Sequence of chain 1.A:
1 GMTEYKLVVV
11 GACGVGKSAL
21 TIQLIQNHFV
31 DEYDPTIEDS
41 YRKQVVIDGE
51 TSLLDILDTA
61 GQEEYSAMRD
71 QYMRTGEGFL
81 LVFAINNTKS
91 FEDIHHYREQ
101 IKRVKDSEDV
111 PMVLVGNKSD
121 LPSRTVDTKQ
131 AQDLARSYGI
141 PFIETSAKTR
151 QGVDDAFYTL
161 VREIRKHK

Binding-site contacts:
Ligand atom N2 contacts residue ARG69 of chain 1.A at 3.6 Å.
Ligand atom C18 contacts residue ARG103 of chain 1.A at 3.5 Å.
Ligand atom C7 contacts residue TYR97 of chain 1.A at 3.8 Å (hydrophobic).
Ligand atom N5 contacts residue TYR97 of chain 1.A at 3.3 Å (h-bond).
Ligand atom C21 contacts residue GLU64 of chain 1.A at 3.4 Å.
Ligand atom C11 contacts residue TYR97 of chain 1.A at 3.7 Å (hydrophobic).
Ligand atom C12 contacts residue GLY11 of chain 1.A at 3.7 Å.
Ligand atom C22 contacts residue GLN100 of chain 1.A at 3.7 Å.
Ligand atom O1 contacts residue THR59 of chain 1.A at 3.6 Å (h-bond).
Ligand atom C6 contacts residue TYR97 of chain 1.A at 3.6 Å (hydrophobic).
Ligand atom C contacts residue CYS13 of chain 1.A at 1.6 Å (hydrophobic).
Ligand atom C4 contacts residue GLU63 of chain 1.A at 3.7 Å.
Ligand atom N2 contacts residue TYR65 of chain 1.A at 3.5 Å.
Ligand atom C4 contacts residue ALA60 of chain 1.A at 3.6 Å (hydrophobic).
Ligand atom N3 contacts residue ASP70 of chain 1.A at 2.9 Å (salt-bridge).
Ligand atom C19 contacts residue ARG103 of chain 1.A at 3.8 Å.
Ligand atom N3 contacts residue TYR65 of chain 1.A at 3.7 Å.
Ligand atom C18 contacts residue ASP70 of chain 1.A at 3.5 Å.
Ligand atom C13 contacts residue ALA60 of chain 1.A at 3.5 Å (hydrophobic).
Ligand atom C16 contacts residue GLN100 of chain 1.A at 3.7 Å.
Ligand atom N3 contacts residue SER66 of chain 1.A at 3.8 Å.
Ligand atom C14 contacts residue GLY11 of chain 1.A at 3.1 Å.
Ligand atom C1 contacts residue PRO35 of chain 1.A at 3.6 Å (hydrophobic).
Ligand atom C17 contacts residue GLN100 of chain 1.A at 3.6 Å.
Ligand atom N2 contacts residue SER66 of chain 1.A at 3.3 Å (h-bond).
Ligand atom C5 contacts residue TYR97 of chain 1.A at 3.3 Å (hydrophobic).
Ligand atom C2 contacts residue CYS13 of chain 1.A at 3.2 Å (hydrophobic).
Ligand atom N3 contacts residue ARG103 of chain 1.A at 3.7 Å.
Ligand atom C23 contacts residue TYR97 of chain 1.A at 3.7 Å (hydrophobic).
Ligand atom C21 contacts residue ARG69 of chain 1.A at 3.3 Å.
Ligand atom C12 contacts residue THR59 of chain 1.A at 3.4 Å.
Ligand atom C4 contacts residue GLN62 of chain 1.A at 3.4 Å.
Ligand atom N2 contacts residue GLU64 of chain 1.A at 3.7 Å.
Ligand atom CL contacts residue MET73 of chain 1.A at 3.8 Å.
Ligand atom O contacts residue GDP1 of chain 1.D at 3.6 Å.
Ligand atom C1 contacts residue CYS13 of chain 1.A at 2.6 Å (hydrophobic).
Ligand atom O contacts residue LYS17 of chain 1.A at 3.0 Å (salt-bridge).
Ligand atom C19 contacts residue ASP70 of chain 1.A at 3.5 Å.
Ligand atom N5 contacts residue GLU63 of chain 1.A at 3.5 Å.
Ligand atom C23 contacts residue GLU63 of chain 1.A at 3.7 Å.

The protein below binds the small molecule below.
Small molecule (SMILES): CCC(=O)N1CCN2c3ncnc4cc(-c5c(C)ccc6n[nH]cc56)c(Cl)c(c34)OC[C@@H]2C1